Sequence of chain 1.C:
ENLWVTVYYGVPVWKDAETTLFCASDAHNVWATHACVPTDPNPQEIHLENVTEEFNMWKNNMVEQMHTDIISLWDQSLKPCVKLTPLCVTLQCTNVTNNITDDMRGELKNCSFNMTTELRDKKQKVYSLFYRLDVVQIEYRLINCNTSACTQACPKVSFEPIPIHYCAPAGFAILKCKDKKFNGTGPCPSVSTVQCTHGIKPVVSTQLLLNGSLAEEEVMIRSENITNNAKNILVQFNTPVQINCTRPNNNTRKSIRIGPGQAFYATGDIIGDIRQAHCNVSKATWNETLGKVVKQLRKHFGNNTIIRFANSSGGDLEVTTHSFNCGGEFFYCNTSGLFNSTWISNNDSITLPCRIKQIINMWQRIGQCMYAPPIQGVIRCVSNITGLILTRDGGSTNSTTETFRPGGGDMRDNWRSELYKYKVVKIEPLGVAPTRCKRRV

Binding-site contacts:
Ligand atom C5 contacts residue ASN204 of chain 1.C at 3.2 Å.
Ligand atom C7 contacts residue ASN204 of chain 1.C at 4.4 Å.
Ligand atom C3 contacts residue ASN204 of chain 1.C at 3.5 Å.
Ligand atom C6 contacts residue SER244 of chain 1.C at 4.3 Å.
Ligand atom C6 contacts residue GLY205 of chain 1.C at 4.2 Å.
Ligand atom C6 contacts residue THR206 of chain 1.C at 3.5 Å.
Ligand atom C2 contacts residue ASN204 of chain 1.C at 2.5 Å.
Ligand atom C4 contacts residue ASN204 of chain 1.C at 3.4 Å.
Ligand atom N2 contacts residue ASN204 of chain 1.C at 3.5 Å (h-bond).
Ligand atom O6 contacts residue THR206 of chain 1.C at 3.9 Å.
Ligand atom C1 contacts residue ASN204 of chain 1.C at 1.4 Å.
Ligand atom O5 contacts residue ASN204 of chain 1.C at 2.5 Å (h-bond).
Ligand atom C6 contacts residue ASN204 of chain 1.C at 3.3 Å.
Ligand atom O6 contacts residue SER244 of chain 1.C at 2.9 Å (h-bond).
Ligand atom O6 contacts residue GLY205 of chain 1.C at 4.2 Å.
Ligand atom O3 contacts residue ASN204 of chain 1.C at 4.5 Å.

This protein binds this small molecule.
Small molecule (SMILES): CC(=O)N[C@@H]1[C@@H](O)[C@H](O)[C@@H](CO)O[C@H]1O